Binding-site contacts:
Ligand atom C15 contacts residue PHE28 of chain 2.C at 4.2 Å (hydrophobic).
Ligand atom C14 contacts residue TYR90 of chain 2.C at 4.2 Å (hydrophobic).
Ligand atom C6 contacts residue TYR90 of chain 2.C at 3.5 Å (hydrophobic).
Ligand atom S5 contacts residue TYR90 of chain 2.C at 3.9 Å.
Ligand atom O17 contacts residue ALA80 of chain 2.C at 3.9 Å.
Ligand atom C9 contacts residue TYR90 of chain 2.C at 3.4 Å (hydrophobic).
Ligand atom C15 contacts residue VAL33 of chain 2.C at 3.8 Å (hydrophobic).
Ligand atom C15 contacts residue ALA80 of chain 2.C at 4.3 Å (hydrophobic).
Ligand atom O10 contacts residue ILE37 of chain 2.C at 3.5 Å (h-bond).
Ligand atom S5 contacts residue ASN84 of chain 2.C at 3.4 Å (h-bond).
Ligand atom C14 contacts residue PHE28 of chain 2.C at 3.6 Å (hydrophobic).
Ligand atom C8 contacts residue ILE37 of chain 2.C at 3.4 Å (hydrophobic).
Ligand atom C2 contacts residue TYR90 of chain 2.C at 3.8 Å (hydrophobic).
Ligand atom C1 contacts residue PHE28 of chain 2.C at 3.8 Å (hydrophobic).
Ligand atom C14 contacts residue VAL33 of chain 2.C at 4.0 Å (hydrophobic).
Ligand atom C12 contacts residue TYR90 of chain 2.C at 3.2 Å (hydrophobic).
Ligand atom C7 contacts residue ALA38 of chain 2.C at 4.1 Å (hydrophobic).
Ligand atom C2 contacts residue PHE28 of chain 2.C at 4.2 Å (hydrophobic).
Ligand atom C7 contacts residue ILE37 of chain 2.C at 4.2 Å (hydrophobic).
Ligand atom C4 contacts residue VAL33 of chain 2.C at 4.4 Å (hydrophobic).
Ligand atom C16 contacts residue ALA80 of chain 2.C at 3.9 Å (hydrophobic).
Ligand atom C4 contacts residue TYR90 of chain 2.C at 3.8 Å (hydrophobic).
Ligand atom C12 contacts residue ILE37 of chain 2.C at 3.4 Å (hydrophobic).
Ligand atom O17 contacts residue VAL33 of chain 2.C at 3.9 Å.
Ligand atom N3 contacts residue TYR90 of chain 2.C at 3.4 Å.
Ligand atom C8 contacts residue TYR90 of chain 2.C at 3.7 Å (hydrophobic).
Ligand atom C15 contacts residue ASN84 of chain 2.C at 4.1 Å.
Ligand atom C16 contacts residue PHE28 of chain 2.C at 3.8 Å (hydrophobic).
Ligand atom C13 contacts residue ILE37 of chain 2.C at 3.9 Å (hydrophobic).
Ligand atom C7 contacts residue TYR90 of chain 2.C at 3.5 Å (hydrophobic).
Ligand atom C9 contacts residue ILE37 of chain 2.C at 3.5 Å (hydrophobic).
Ligand atom C1 contacts residue ILE37 of chain 2.C at 4.3 Å (hydrophobic).
Ligand atom C7 contacts residue ASN84 of chain 2.C at 3.9 Å.
Ligand atom C16 contacts residue VAL33 of chain 2.C at 4.2 Å (hydrophobic).
Ligand atom C11 contacts residue TYR90 of chain 2.C at 3.1 Å (hydrophobic).
Ligand atom C13 contacts residue TYR90 of chain 2.C at 3.4 Å (hydrophobic).
Ligand atom O10 contacts residue TYR90 of chain 2.C at 3.7 Å.
Ligand atom O17 contacts residue ASN84 of chain 2.C at 3.2 Å (h-bond).
Ligand atom C16 contacts residue PHE29 of chain 2.C at 3.6 Å (hydrophobic).
Ligand atom C6 contacts residue ASN84 of chain 2.C at 3.9 Å.

Sequence of chain 2.C:
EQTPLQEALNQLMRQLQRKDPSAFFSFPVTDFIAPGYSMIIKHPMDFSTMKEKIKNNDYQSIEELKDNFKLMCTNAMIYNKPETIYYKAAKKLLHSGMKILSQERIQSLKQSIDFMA

The small molecule below binds the protein below.
Small molecule (SMILES): CCN1/C(=C/C(C)=O)Sc2ccc(OC)cc21